Sequence of chain 1.A:
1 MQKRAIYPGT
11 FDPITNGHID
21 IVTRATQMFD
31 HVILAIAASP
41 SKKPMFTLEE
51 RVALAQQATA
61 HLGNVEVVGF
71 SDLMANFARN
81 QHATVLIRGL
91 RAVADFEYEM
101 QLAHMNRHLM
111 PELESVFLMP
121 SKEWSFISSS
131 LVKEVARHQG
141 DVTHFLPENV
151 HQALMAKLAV

Sequence of chain 5.A:
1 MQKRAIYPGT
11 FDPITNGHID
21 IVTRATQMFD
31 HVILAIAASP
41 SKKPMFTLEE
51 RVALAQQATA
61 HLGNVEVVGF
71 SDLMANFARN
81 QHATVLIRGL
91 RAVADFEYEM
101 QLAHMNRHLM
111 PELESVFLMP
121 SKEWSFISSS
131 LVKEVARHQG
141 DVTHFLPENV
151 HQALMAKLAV

Binding-site contacts:
Ligand atom C contacts residue ASN106 of chain 5.A at 3.4 Å.
Ligand atom C11 contacts residue ALA37 of chain 5.A at 3.6 Å (hydrophobic).
Ligand atom C8 contacts residue PG41 of chain 5.G at 3.7 Å.
Ligand atom N contacts residue HIS138 of chain 1.A at 3.6 Å.
Ligand atom N4 contacts residue MET74 of chain 5.A at 2.9 Å (h-bond).
Ligand atom C6 contacts residue PG41 of chain 5.G at 3.7 Å.
Ligand atom C9 contacts residue PG41 of chain 5.G at 3.6 Å.
Ligand atom N1 contacts residue HIS138 of chain 1.A at 3.4 Å.
Ligand atom C9 contacts residue THR10 of chain 5.A at 3.6 Å.
Ligand atom O2 contacts residue GLU134 of chain 1.A at 3.5 Å.
Ligand atom O1 contacts residue PHE70 of chain 5.A at 3.7 Å.
Ligand atom C7 contacts residue ALA37 of chain 5.A at 3.4 Å (hydrophobic).
Ligand atom C12 contacts residue ALA37 of chain 5.A at 3.4 Å (hydrophobic).
Ligand atom C19 contacts residue ASN106 of chain 5.A at 3.5 Å.
Ligand atom C contacts residue GLU99 of chain 5.A at 3.6 Å.
Ligand atom O contacts residue LEU102 of chain 5.A at 3.7 Å.
Ligand atom O contacts residue ASN106 of chain 5.A at 3.1 Å (h-bond).
Ligand atom C3 contacts residue PG41 of chain 5.G at 3.8 Å.
Ligand atom C15 contacts residue HIS138 of chain 1.A at 3.5 Å.
Ligand atom C12 contacts residue PHE70 of chain 5.A at 3.8 Å (hydrophobic).
Ligand atom C2 contacts residue ARG88 of chain 5.A at 3.6 Å.
Ligand atom C1 contacts residue MET74 of chain 5.A at 3.7 Å (hydrophobic).
Ligand atom C3 contacts residue PRO8 of chain 5.A at 3.7 Å (hydrophobic).
Ligand atom N contacts residue ASP72 of chain 5.A at 3.0 Å (salt-bridge).
Ligand atom C14 contacts residue ASP72 of chain 5.A at 3.4 Å.
Ligand atom O contacts residue MET74 of chain 5.A at 3.7 Å.
Ligand atom C5 contacts residue PG41 of chain 5.G at 3.7 Å.
Ligand atom C contacts residue LEU102 of chain 5.A at 3.6 Å (hydrophobic).
Ligand atom N4 contacts residue LEU73 of chain 5.A at 3.6 Å.
Ligand atom C8 contacts residue ALA37 of chain 5.A at 3.4 Å (hydrophobic).
Ligand atom C contacts residue ARG88 of chain 5.A at 3.4 Å.
Ligand atom C5 contacts residue MET74 of chain 5.A at 3.6 Å (hydrophobic).
Ligand atom C14 contacts residue SER71 of chain 5.A at 3.7 Å.
Ligand atom C4 contacts residue PG41 of chain 5.G at 3.8 Å.
Ligand atom C10 contacts residue ALA37 of chain 5.A at 3.7 Å (hydrophobic).
Ligand atom N3 contacts residue LEU73 of chain 5.A at 3.7 Å.
Ligand atom C16 contacts residue PG41 of chain 5.G at 3.7 Å.
Ligand atom C13 contacts residue HIS138 of chain 1.A at 3.6 Å.
Ligand atom C9 contacts residue ALA37 of chain 5.A at 3.6 Å (hydrophobic).
Ligand atom O2 contacts residue PG41 of chain 5.G at 3.2 Å.

This small molecule binds to this protein.
Small molecule (SMILES): COc1ccc(Oc2cccc([C@@H](C)Nc3nc4n(n3)C(=O)CC(C)=N4)c2)cc1